Sequence of chain 32.A:
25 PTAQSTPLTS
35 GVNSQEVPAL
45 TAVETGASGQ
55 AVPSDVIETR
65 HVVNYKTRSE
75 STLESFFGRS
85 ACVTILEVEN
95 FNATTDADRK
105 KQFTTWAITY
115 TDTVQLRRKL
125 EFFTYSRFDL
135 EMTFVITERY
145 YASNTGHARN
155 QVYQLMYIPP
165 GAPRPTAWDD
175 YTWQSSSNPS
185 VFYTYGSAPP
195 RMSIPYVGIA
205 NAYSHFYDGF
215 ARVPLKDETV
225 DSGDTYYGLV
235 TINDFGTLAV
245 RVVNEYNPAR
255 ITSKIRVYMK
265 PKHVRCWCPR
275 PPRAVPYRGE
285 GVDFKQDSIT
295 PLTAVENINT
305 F

Sequence of chain 31.A:
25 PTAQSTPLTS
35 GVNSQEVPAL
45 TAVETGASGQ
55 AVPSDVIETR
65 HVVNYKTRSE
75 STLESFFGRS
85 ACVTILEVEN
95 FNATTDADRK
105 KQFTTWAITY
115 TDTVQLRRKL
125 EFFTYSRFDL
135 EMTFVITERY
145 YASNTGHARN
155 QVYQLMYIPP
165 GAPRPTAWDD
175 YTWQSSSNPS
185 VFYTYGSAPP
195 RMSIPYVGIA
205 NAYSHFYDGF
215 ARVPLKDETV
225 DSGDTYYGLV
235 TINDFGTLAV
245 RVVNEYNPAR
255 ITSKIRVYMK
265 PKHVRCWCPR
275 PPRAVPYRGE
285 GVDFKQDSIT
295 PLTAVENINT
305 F

Binding-site contacts:
Ligand atom O10 contacts residue TYR250 of chain 31.A at 2.8 Å (h-bond).
Ligand atom C10 contacts residue TYR250 of chain 31.A at 3.5 Å (hydrophobic).
Ligand atom C11 contacts residue ARG143 of chain 32.A at 4.0 Å.
Ligand atom C4 contacts residue TYR145 of chain 32.A at 3.6 Å (hydrophobic).
Ligand atom O1A contacts residue SER147 of chain 32.A at 3.1 Å (h-bond).
Ligand atom C5 contacts residue TYR145 of chain 32.A at 3.3 Å (hydrophobic).
Ligand atom C9 contacts residue TYR145 of chain 32.A at 4.4 Å (hydrophobic).
Ligand atom C11 contacts residue TYR250 of chain 31.A at 3.7 Å (hydrophobic).
Ligand atom C4 contacts residue PRO252 of chain 31.A at 3.7 Å (hydrophobic).
Ligand atom O1B contacts residue PRO252 of chain 31.A at 3.3 Å.
Ligand atom O1B contacts residue ALA146 of chain 32.A at 4.3 Å.
Ligand atom O4 contacts residue TYR145 of chain 32.A at 4.2 Å.
Ligand atom O1B contacts residue SER147 of chain 32.A at 2.7 Å (h-bond).
Ligand atom C10 contacts residue TYR145 of chain 32.A at 3.6 Å (hydrophobic).
Ligand atom O4 contacts residue ASN251 of chain 31.A at 4.1 Å.
Ligand atom N5 contacts residue TYR145 of chain 32.A at 2.6 Å (h-bond).
Ligand atom O1A contacts residue ASN148 of chain 32.A at 4.3 Å.
Ligand atom C1 contacts residue PRO252 of chain 31.A at 4.0 Å (hydrophobic).
Ligand atom N5 contacts residue TYR250 of chain 31.A at 4.4 Å.
Ligand atom C6 contacts residue ALA146 of chain 32.A at 4.3 Å (hydrophobic).
Ligand atom C1 contacts residue ALA146 of chain 32.A at 4.0 Å (hydrophobic).
Ligand atom C6 contacts residue TYR145 of chain 32.A at 3.4 Å (hydrophobic).
Ligand atom C3 contacts residue PRO252 of chain 31.A at 3.8 Å (hydrophobic).
Ligand atom O1A contacts residue ALA146 of chain 32.A at 3.2 Å.
Ligand atom C1 contacts residue SER147 of chain 32.A at 3.6 Å.
Ligand atom C11 contacts residue TYR145 of chain 32.A at 3.7 Å (hydrophobic).
Ligand atom C7 contacts residue TYR145 of chain 32.A at 3.9 Å (hydrophobic).
Ligand atom O4 contacts residue PRO252 of chain 31.A at 3.6 Å.
Ligand atom O4 contacts residue TYR250 of chain 31.A at 3.4 Å.
Ligand atom C8 contacts residue ALA146 of chain 32.A at 4.5 Å (hydrophobic).
Ligand atom O8 contacts residue ALA146 of chain 32.A at 3.3 Å.

The protein below binds the small molecule below.
Small molecule (SMILES): CC(=O)N[C@H]1[C@H]([C@H](O)[C@H](O)CO)O[C@@](O)(C(=O)O)C[C@@H]1O